Sequence of chain 1.A:
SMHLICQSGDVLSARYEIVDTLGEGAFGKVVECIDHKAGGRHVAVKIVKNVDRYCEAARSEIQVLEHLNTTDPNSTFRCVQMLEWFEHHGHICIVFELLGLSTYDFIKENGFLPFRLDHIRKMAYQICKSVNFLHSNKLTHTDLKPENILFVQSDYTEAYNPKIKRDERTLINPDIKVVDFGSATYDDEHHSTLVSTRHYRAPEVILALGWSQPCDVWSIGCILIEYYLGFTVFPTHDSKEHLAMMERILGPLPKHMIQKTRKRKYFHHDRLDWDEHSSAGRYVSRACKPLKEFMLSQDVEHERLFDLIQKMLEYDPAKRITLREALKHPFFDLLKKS

This small molecule binds to this protein.
Small molecule (SMILES): Cn1cc(-c2ccc3occ(-c4cccc(C5CCC5)c4)c3n2)cn1

Binding-site contacts:
Ligand atom C5 contacts residue PHE96 of chain 1.A at 3.8 Å (hydrophobic).
Ligand atom N2 contacts residue VAL30 of chain 1.A at 4.0 Å.
Ligand atom C3 contacts residue PHE96 of chain 1.A at 3.8 Å (hydrophobic).
Ligand atom C1 contacts residue VAL179 of chain 1.A at 3.9 Å (hydrophobic).
Ligand atom N contacts residue VAL179 of chain 1.A at 3.9 Å.
Ligand atom C19 contacts residue PHE27 of chain 1.A at 3.9 Å (hydrophobic).
Ligand atom C7 contacts residue LEU150 of chain 1.A at 3.8 Å (hydrophobic).
Ligand atom N1 contacts residue ASP180 of chain 1.A at 4.0 Å.
Ligand atom N1 contacts residue LYS46 of chain 1.A at 3.0 Å (salt-bridge).
Ligand atom C3 contacts residue VAL179 of chain 1.A at 3.8 Å (hydrophobic).
Ligand atom C3 contacts residue LYS46 of chain 1.A at 4.0 Å.
Ligand atom C12 contacts residue LEU22 of chain 1.A at 3.7 Å (hydrophobic).
Ligand atom O contacts residue LEU99 of chain 1.A at 3.1 Å (h-bond).
Ligand atom C8 contacts residue VAL30 of chain 1.A at 4.0 Å (hydrophobic).
Ligand atom C10 contacts residue LEU150 of chain 1.A at 4.0 Å (hydrophobic).
Ligand atom O contacts residue ALA44 of chain 1.A at 3.5 Å.
Ligand atom C7 contacts residue ALA44 of chain 1.A at 3.7 Å (hydrophobic).
Ligand atom C contacts residue ASP180 of chain 1.A at 3.7 Å.
Ligand atom O contacts residue GLU97 of chain 1.A at 4.0 Å.
Ligand atom C20 contacts residue GLY23 of chain 1.A at 3.6 Å.
Ligand atom N1 contacts residue VAL179 of chain 1.A at 4.0 Å.
Ligand atom C1 contacts residue VAL30 of chain 1.A at 4.0 Å (hydrophobic).
Ligand atom C6 contacts residue ALA44 of chain 1.A at 3.8 Å (hydrophobic).
Ligand atom C8 contacts residue LEU150 of chain 1.A at 3.4 Å (hydrophobic).
Ligand atom C10 contacts residue LEU99 of chain 1.A at 3.4 Å (hydrophobic).
Ligand atom N contacts residue LYS46 of chain 1.A at 3.8 Å.
Ligand atom C6 contacts residue PHE96 of chain 1.A at 3.8 Å (hydrophobic).
Ligand atom C13 contacts residue LEU22 of chain 1.A at 3.6 Å (hydrophobic).
Ligand atom C6 contacts residue GLU97 of chain 1.A at 3.6 Å.
Ligand atom C10 contacts residue LEU22 of chain 1.A at 3.6 Å (hydrophobic).
Ligand atom C contacts residue LYS46 of chain 1.A at 3.7 Å.
Ligand atom N2 contacts residue LEU150 of chain 1.A at 3.5 Å.
Ligand atom C14 contacts residue ASP105 of chain 1.A at 3.6 Å.
Ligand atom C14 contacts residue LEU22 of chain 1.A at 3.4 Å (hydrophobic).
Ligand atom C9 contacts residue LEU22 of chain 1.A at 4.0 Å (hydrophobic).
Ligand atom C9 contacts residue LEU150 of chain 1.A at 3.5 Å (hydrophobic).
Ligand atom C2 contacts residue VAL179 of chain 1.A at 4.0 Å (hydrophobic).
Ligand atom C11 contacts residue LEU150 of chain 1.A at 3.9 Å (hydrophobic).
Ligand atom C contacts residue PHE27 of chain 1.A at 3.9 Å (hydrophobic).
Ligand atom C12 contacts residue GLY100 of chain 1.A at 3.8 Å.